This small molecule binds to this protein.
Small molecule (SMILES): CC(=O)N[C@H]1[C@H](O[C@H]2[C@H](O)[C@@H](NC(C)=O)CO[C@@H]2CO)O[C@H](CO)[C@@H](O)[C@@H]1O

Binding-site contacts:
Ligand atom C5 contacts residue ASN12 of chain 10.I at 4.0 Å.
Ligand atom C7 contacts residue ASN12 of chain 10.I at 3.9 Å.
Ligand atom O7 contacts residue ASN12 of chain 10.I at 3.7 Å.
Ligand atom C1 contacts residue ASN12 of chain 10.I at 2.1 Å.
Ligand atom O5 contacts residue ASN12 of chain 10.I at 2.6 Å (h-bond).
Ligand atom C2 contacts residue ASN12 of chain 10.I at 3.2 Å.
Ligand atom N2 contacts residue ASN12 of chain 10.I at 3.8 Å.

Sequence of chain 10.I:
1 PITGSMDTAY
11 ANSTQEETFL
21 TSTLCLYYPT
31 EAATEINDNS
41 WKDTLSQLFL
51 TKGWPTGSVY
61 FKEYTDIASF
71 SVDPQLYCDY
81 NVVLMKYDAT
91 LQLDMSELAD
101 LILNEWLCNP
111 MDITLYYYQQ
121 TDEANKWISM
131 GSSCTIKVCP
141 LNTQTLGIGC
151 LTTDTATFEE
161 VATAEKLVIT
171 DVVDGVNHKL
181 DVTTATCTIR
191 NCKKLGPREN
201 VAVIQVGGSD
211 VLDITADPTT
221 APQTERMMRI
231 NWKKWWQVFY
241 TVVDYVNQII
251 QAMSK